Sequence of chain 1.A:
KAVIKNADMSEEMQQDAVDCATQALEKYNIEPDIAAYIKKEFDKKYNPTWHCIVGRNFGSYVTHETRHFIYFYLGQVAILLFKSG

Sequence of chain 1.B:
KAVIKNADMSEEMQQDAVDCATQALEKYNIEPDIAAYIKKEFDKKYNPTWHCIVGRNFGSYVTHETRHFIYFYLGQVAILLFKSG

This protein binds this small molecule.
Small molecule (SMILES): CC(C)[C@H](NC(=O)[C@H](CC(=O)O)NC(=O)[C@H](CCCN=C(N)N)NC(=O)[C@@H](NC(=O)[C@@H]1CCCN1)[C@@H](C)O)C(=O)N[C@@H](C)C(=O)N[C@H](C(=O)N[C@@H](CO)C(=O)N1CCC[C@H]1C(=O)O)[C@@H](C)O

Binding-site contacts:
Ligand atom CA contacts residue SER66 of chain 1.B at 3.1 Å.
Ligand atom CD contacts residue PHE64 of chain 1.B at 3.0 Å (hydrophobic).
Ligand atom CD contacts residue ASP14 of chain 1.B at 3.2 Å.
Ligand atom N contacts residue VAL68 of chain 1.B at 2.9 Å (h-bond).
Ligand atom O contacts residue TYR67 of chain 1.B at 3.5 Å.
Ligand atom CG1 contacts residue PHE75 of chain 1.B at 3.5 Å (hydrophobic).
Ligand atom CG2 contacts residue ASN12 of chain 1.B at 3.5 Å.
Ligand atom CB contacts residue PHE64 of chain 1.B at 3.2 Å (hydrophobic).
Ligand atom CB contacts residue HIS70 of chain 1.B at 3.5 Å.
Ligand atom O contacts residue SER66 of chain 1.B at 3.1 Å (h-bond).
Ligand atom OG contacts residue PRO38 of chain 1.A at 3.4 Å.
Ligand atom OXT contacts residue TYR79 of chain 1.B at 2.5 Å (h-bond).
Ligand atom CA contacts residue VAL68 of chain 1.B at 3.4 Å (hydrophobic).
Ligand atom O contacts residue GLY65 of chain 1.B at 3.3 Å.
Ligand atom OD1 contacts residue THR69 of chain 1.B at 2.5 Å (h-bond).
Ligand atom O contacts residue PRO38 of chain 1.A at 3.4 Å.
Ligand atom O contacts residue THR72 of chain 1.B at 3.0 Å (h-bond).
Ligand atom CA contacts residue PHE64 of chain 1.B at 3.2 Å (hydrophobic).
Ligand atom O contacts residue TYR77 of chain 1.B at 3.2 Å (h-bond).
Ligand atom CD contacts residue GLU37 of chain 1.A at 3.6 Å.
Ligand atom N contacts residue PHE64 of chain 1.B at 3.1 Å (h-bond).
Ligand atom C contacts residue SER66 of chain 1.B at 3.5 Å.
Ligand atom CA contacts residue HIS70 of chain 1.B at 3.3 Å.
Ligand atom O contacts residue VAL68 of chain 1.B at 3.0 Å (h-bond).
Ligand atom N contacts residue HIS70 of chain 1.B at 2.8 Å (h-bond).
Ligand atom OG1 contacts residue SER66 of chain 1.B at 2.7 Å (h-bond).
Ligand atom C contacts residue TYR79 of chain 1.B at 3.0 Å (hydrophobic).
Ligand atom C contacts residue VAL68 of chain 1.B at 3.6 Å (hydrophobic).
Ligand atom CG contacts residue GLU37 of chain 1.A at 2.9 Å.
Ligand atom O contacts residue TYR79 of chain 1.B at 3.4 Å (h-bond).
Ligand atom OG1 contacts residue THR69 of chain 1.B at 3.5 Å.
Ligand atom CB contacts residue TYR67 of chain 1.B at 3.2 Å (hydrophobic).
Ligand atom C contacts residue HIS70 of chain 1.B at 3.5 Å.
Ligand atom CB contacts residue SER66 of chain 1.B at 3.5 Å.
Ligand atom N contacts residue SER66 of chain 1.B at 2.8 Å (h-bond).
Ligand atom O contacts residue GLU71 of chain 1.B at 3.3 Å.
Ligand atom O contacts residue THR69 of chain 1.B at 3.2 Å.
Ligand atom CG contacts residue PHE64 of chain 1.B at 3.3 Å (hydrophobic).
Ligand atom CG2 contacts residue THR69 of chain 1.B at 3.2 Å.
Ligand atom O contacts residue HIS70 of chain 1.B at 2.8 Å (h-bond).